The protein below binds the small molecule below.
Small molecule (SMILES): [H]/N=C(/N)NC[C@H]1Cc2cc(CNC)ccc2[C@@H]1NC(=O)C(=O)Nc1ccc(Cl)c(F)c1

Binding-site contacts:
Ligand atom C26 contacts residue ILE288 of chain 1.A at 3.6 Å (hydrophobic).
Ligand atom C02 contacts residue MET290 of chain 1.A at 3.2 Å (hydrophobic).
Ligand atom O18 contacts residue GLY339 of chain 1.A at 3.4 Å (h-bond).
Ligand atom C20 contacts residue GLU237 of chain 1.A at 3.5 Å.
Ligand atom N19 contacts residue TRP291 of chain 1.A at 3.8 Å.
Ligand atom C06 contacts residue GLY339 of chain 1.A at 3.3 Å.
Ligand atom C17 contacts residue TRP291 of chain 1.A at 3.6 Å (hydrophobic).
Ligand atom N03 contacts residue GLU293 of chain 1.A at 3.3 Å (salt-bridge).
Ligand atom F23 contacts residue SER242 of chain 1.A at 3.2 Å.
Ligand atom N28 contacts residue VAL294 of chain 1.A at 3.7 Å.
Ligand atom O16 contacts residue ASN289 of chain 1.A at 3.4 Å (h-bond).
Ligand atom O16 contacts residue MET290 of chain 1.A at 3.1 Å (h-bond).
Ligand atom F23 contacts residue SER140 of chain 1.A at 3.4 Å.
Ligand atom C27 contacts residue GLU237 of chain 1.A at 3.8 Å.
Ligand atom C22 contacts residue SER242 of chain 1.A at 3.4 Å.
Ligand atom F23 contacts residue VAL139 of chain 1.A at 3.6 Å.
Ligand atom N14 contacts residue GLY339 of chain 1.A at 2.8 Å (h-bond).
Ligand atom CL25 contacts residue PHE243 of chain 1.A at 3.6 Å.
Ligand atom C21 contacts residue SER242 of chain 1.A at 3.6 Å.
Ligand atom C12 contacts residue GLY339 of chain 1.A at 3.5 Å.
Ligand atom C13 contacts residue GLY339 of chain 1.A at 3.6 Å.
Ligand atom N03 contacts residue MET290 of chain 1.A at 2.7 Å (h-bond).
Ligand atom C02 contacts residue GLU293 of chain 1.A at 3.7 Å.
Ligand atom C02 contacts residue VAL294 of chain 1.A at 3.7 Å (hydrophobic).
Ligand atom N19 contacts residue ASN289 of chain 1.A at 2.8 Å (h-bond).
Ligand atom N28 contacts residue MET290 of chain 1.A at 3.0 Å (h-bond).
Ligand atom N28 contacts residue GLU293 of chain 1.A at 3.4 Å (salt-bridge).
Ligand atom C15 contacts residue MET290 of chain 1.A at 3.6 Å (hydrophobic).
Ligand atom C contacts residue GLY338 of chain 1.A at 3.6 Å.
Ligand atom O18 contacts residue TRP291 of chain 1.A at 3.5 Å.
Ligand atom O18 contacts residue MET341 of chain 1.A at 3.4 Å.
Ligand atom N19 contacts residue GLU237 of chain 1.A at 3.4 Å.
Ligand atom C07 contacts residue GLY339 of chain 1.A at 3.4 Å.
Ligand atom CL25 contacts residue PHE249 of chain 1.A at 3.7 Å.
Ligand atom C27 contacts residue ILE288 of chain 1.A at 3.5 Å (hydrophobic).
Ligand atom N28 contacts residue GLY295 of chain 1.A at 3.4 Å (h-bond).
Ligand atom CL25 contacts residue ASN244 of chain 1.A at 3.8 Å.
Ligand atom C05 contacts residue GLY339 of chain 1.A at 3.6 Å.
Ligand atom C27 contacts residue ASN289 of chain 1.A at 3.1 Å.
Ligand atom C20 contacts residue ASN289 of chain 1.A at 3.4 Å.

Sequence of chain 1.A:
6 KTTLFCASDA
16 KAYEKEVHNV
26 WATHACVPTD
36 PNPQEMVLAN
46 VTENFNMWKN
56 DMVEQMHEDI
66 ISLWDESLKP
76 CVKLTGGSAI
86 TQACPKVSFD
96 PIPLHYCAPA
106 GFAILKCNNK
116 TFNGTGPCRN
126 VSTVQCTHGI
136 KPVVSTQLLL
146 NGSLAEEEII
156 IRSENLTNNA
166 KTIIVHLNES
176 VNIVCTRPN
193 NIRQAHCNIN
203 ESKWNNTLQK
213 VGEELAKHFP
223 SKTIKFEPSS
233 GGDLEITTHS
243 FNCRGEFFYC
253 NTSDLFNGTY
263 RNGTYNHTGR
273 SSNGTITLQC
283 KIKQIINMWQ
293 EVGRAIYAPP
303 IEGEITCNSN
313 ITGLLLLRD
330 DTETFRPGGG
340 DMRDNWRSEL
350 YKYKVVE